Sequence of chain 1.A:
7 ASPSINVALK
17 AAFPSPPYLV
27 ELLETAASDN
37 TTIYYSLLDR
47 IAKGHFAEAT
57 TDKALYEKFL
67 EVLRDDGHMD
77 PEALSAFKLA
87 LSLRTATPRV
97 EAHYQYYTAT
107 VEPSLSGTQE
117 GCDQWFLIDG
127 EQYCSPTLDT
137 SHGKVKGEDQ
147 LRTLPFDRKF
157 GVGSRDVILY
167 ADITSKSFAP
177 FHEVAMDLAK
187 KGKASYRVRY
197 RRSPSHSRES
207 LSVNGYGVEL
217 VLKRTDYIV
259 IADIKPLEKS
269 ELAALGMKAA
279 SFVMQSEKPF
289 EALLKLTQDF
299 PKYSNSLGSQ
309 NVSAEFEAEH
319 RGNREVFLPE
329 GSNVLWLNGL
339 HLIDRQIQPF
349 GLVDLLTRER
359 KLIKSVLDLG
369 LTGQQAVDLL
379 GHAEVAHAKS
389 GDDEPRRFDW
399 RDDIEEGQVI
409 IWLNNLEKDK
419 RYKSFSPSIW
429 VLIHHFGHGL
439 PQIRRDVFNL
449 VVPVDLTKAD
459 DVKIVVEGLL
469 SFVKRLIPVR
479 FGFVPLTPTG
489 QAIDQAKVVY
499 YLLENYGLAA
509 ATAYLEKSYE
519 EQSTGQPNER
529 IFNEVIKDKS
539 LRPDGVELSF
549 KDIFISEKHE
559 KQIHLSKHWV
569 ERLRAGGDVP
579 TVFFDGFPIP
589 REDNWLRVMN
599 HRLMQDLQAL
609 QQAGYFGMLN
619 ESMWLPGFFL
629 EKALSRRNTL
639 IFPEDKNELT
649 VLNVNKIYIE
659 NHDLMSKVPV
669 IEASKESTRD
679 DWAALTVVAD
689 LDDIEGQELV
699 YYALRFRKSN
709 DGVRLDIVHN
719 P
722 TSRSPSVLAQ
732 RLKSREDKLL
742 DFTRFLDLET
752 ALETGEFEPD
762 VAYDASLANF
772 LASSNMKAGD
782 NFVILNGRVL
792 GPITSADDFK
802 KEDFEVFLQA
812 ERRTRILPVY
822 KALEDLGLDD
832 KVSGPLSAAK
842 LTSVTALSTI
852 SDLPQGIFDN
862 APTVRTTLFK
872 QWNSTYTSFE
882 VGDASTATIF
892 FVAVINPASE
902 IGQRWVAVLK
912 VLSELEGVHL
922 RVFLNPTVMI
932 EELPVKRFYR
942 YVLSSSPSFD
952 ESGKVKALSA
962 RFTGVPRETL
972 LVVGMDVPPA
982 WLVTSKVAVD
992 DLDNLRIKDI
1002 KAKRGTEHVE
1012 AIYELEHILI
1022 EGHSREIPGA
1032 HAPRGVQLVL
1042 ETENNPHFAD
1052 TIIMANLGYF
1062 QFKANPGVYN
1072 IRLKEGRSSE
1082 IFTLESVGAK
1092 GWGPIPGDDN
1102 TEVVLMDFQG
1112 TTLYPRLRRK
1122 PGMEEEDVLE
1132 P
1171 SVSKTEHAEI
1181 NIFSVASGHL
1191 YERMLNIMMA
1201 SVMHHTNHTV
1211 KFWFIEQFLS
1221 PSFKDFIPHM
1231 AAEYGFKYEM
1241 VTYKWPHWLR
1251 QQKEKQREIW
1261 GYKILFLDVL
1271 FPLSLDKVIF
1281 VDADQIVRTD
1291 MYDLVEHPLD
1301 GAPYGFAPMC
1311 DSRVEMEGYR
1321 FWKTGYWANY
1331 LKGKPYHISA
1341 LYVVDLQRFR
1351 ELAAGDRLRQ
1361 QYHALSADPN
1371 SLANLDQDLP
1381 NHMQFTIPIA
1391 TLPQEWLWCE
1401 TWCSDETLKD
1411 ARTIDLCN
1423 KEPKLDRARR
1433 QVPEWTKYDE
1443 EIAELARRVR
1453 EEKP

Binding-site contacts:
Ligand atom C3 contacts residue ASN874 of chain 1.A at 3.7 Å.
Ligand atom O5 contacts residue ASN874 of chain 1.A at 2.3 Å (h-bond).
Ligand atom C4 contacts residue ASN874 of chain 1.A at 4.2 Å.
Ligand atom O7 contacts residue ASN874 of chain 1.A at 3.1 Å (h-bond).
Ligand atom C7 contacts residue ASN874 of chain 1.A at 3.2 Å.
Ligand atom O7 contacts residue GLY320 of chain 1.A at 3.8 Å.
Ligand atom C8 contacts residue GLN872 of chain 1.A at 3.5 Å.
Ligand atom C2 contacts residue ASN874 of chain 1.A at 2.4 Å.
Ligand atom C1 contacts residue ASN874 of chain 1.A at 1.4 Å.
Ligand atom C5 contacts residue ASN874 of chain 1.A at 3.6 Å.
Ligand atom C7 contacts residue GLN872 of chain 1.A at 4.4 Å.
Ligand atom O7 contacts residue ASN321 of chain 1.A at 4.2 Å.
Ligand atom C8 contacts residue ASN874 of chain 1.A at 4.3 Å.
Ligand atom N2 contacts residue ASN874 of chain 1.A at 2.9 Å (h-bond).

The protein below binds the small molecule below.
Small molecule (SMILES): CC(=O)N[C@H]1[C@H](O[C@H]2[C@H](O)[C@@H](NC(C)=O)CO[C@@H]2CO)O[C@H](CO)[C@@H](O)[C@@H]1O